This small molecule binds to this protein.
Small molecule (SMILES): NC[C@@H]1O[C@H](O[C@H]2[C@@H](O)[C@H](O[C@@H]3[C@@H](O)[C@H](N)C[C@H](N)[C@H]3O[C@H]3O[C@H](CO)[C@@H](O)[C@H](O)[C@H]3N)O[C@@H]2CO)[C@H](N)[C@@H](O)[C@@H]1O

Binding-site contacts:
Ligand atom O62 contacts residue GLU80 of chain 1.D at 4.2 Å.
Ligand atom N32 contacts residue GLU80 of chain 1.D at 4.5 Å.
Ligand atom C34 contacts residue MG1 of chain 1.ID at 3.9 Å.
Ligand atom O34 contacts residue MG1 of chain 1.ID at 3.2 Å.
Ligand atom N32 contacts residue LYS83 of chain 1.D at 3.3 Å.
Ligand atom N21 contacts residue LYS83 of chain 1.D at 3.5 Å.

Sequence of chain 1.D:
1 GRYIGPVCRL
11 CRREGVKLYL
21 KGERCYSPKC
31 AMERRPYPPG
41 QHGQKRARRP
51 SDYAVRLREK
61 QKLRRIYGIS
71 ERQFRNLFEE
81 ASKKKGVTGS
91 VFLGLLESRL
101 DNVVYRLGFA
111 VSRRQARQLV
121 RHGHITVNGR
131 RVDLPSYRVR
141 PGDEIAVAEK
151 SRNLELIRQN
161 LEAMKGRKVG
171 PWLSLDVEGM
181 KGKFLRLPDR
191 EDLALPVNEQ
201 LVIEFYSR